The small molecule below binds the protein below.
Small molecule (SMILES): CN1CCN(C(=O)Nc2ccccc2)CC1

Sequence of chain 1.A:
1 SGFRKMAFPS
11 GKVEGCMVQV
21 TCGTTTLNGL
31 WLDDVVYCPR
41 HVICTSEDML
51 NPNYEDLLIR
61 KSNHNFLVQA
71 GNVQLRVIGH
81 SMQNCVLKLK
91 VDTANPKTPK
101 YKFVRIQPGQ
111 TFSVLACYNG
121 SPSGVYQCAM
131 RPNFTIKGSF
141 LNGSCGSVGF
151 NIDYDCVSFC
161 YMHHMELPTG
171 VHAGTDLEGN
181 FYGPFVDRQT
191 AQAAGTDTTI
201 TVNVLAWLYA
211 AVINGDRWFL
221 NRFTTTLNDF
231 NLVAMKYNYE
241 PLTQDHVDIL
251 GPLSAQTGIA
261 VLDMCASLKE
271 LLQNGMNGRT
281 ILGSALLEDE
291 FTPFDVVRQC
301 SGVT

Binding-site contacts:
Ligand atom C11 contacts residue ILE78 of chain 1.A at 3.8 Å (hydrophobic).
Ligand atom N2 contacts residue HIS80 of chain 1.A at 2.8 Å (h-bond).
Ligand atom C2 contacts residue HIS80 of chain 1.A at 3.4 Å.
Ligand atom C1 contacts residue LEU58 of chain 1.A at 3.9 Å (hydrophobic).
Ligand atom C4 contacts residue HIS80 of chain 1.A at 3.2 Å.
Ligand atom C10 contacts residue LYS90 of chain 1.A at 3.8 Å.
Ligand atom C8 contacts residue GLY79 of chain 1.A at 4.4 Å.
Ligand atom C9 contacts residue GLY79 of chain 1.A at 4.4 Å.
Ligand atom C5 contacts residue HIS80 of chain 1.A at 3.2 Å.
Ligand atom C8 contacts residue HIS80 of chain 1.A at 4.2 Å.
Ligand atom C9 contacts residue LYS90 of chain 1.A at 4.2 Å.
Ligand atom C11 contacts residue GLY79 of chain 1.A at 3.8 Å.
Ligand atom C6 contacts residue GLY79 of chain 1.A at 4.5 Å.
Ligand atom C6 contacts residue HIS80 of chain 1.A at 2.8 Å.
Ligand atom C1 contacts residue HIS80 of chain 1.A at 4.4 Å.
Ligand atom C12 contacts residue ILE78 of chain 1.A at 4.3 Å (hydrophobic).
Ligand atom O1 contacts residue HIS80 of chain 1.A at 3.0 Å (h-bond).
Ligand atom C7 contacts residue GLY79 of chain 1.A at 4.1 Å.
Ligand atom C12 contacts residue GLY79 of chain 1.A at 3.7 Å.
Ligand atom N3 contacts residue HIS80 of chain 1.A at 3.4 Å (h-bond).
Ligand atom C10 contacts residue GLY79 of chain 1.A at 4.1 Å.
Ligand atom C7 contacts residue HIS80 of chain 1.A at 4.0 Å.
Ligand atom O1 contacts residue GLY79 of chain 1.A at 3.5 Å.
Ligand atom C10 contacts residue ILE78 of chain 1.A at 4.5 Å (hydrophobic).
Ligand atom O1 contacts residue ASN63 of chain 1.A at 4.2 Å.
Ligand atom C3 contacts residue HIS80 of chain 1.A at 3.5 Å.
Ligand atom C12 contacts residue HIS80 of chain 1.A at 4.5 Å.
Ligand atom N1 contacts residue HIS80 of chain 1.A at 3.8 Å.
Ligand atom C2 contacts residue SER81 of chain 1.A at 4.2 Å.